The small molecule below binds the protein below.
Small molecule (SMILES): C=C(C)[C@H]1CN[C@H](C(=O)O)[C@H]1CC(=O)O

Binding-site contacts:
Ligand atom CD1 contacts residue TYR61 of chain 1.B at 3.1 Å (hydrophobic).
Ligand atom CG2 contacts residue ASN174 of chain 1.B at 4.1 Å.
Ligand atom OD2 contacts residue GLY141 of chain 1.B at 3.6 Å.
Ligand atom CB contacts residue GLU191 of chain 1.B at 4.1 Å.
Ligand atom CA contacts residue PRO89 of chain 1.B at 4.2 Å (hydrophobic).
Ligand atom CG1 contacts residue THR143 of chain 1.B at 3.4 Å.
Ligand atom C contacts residue ALA91 of chain 1.B at 4.1 Å (hydrophobic).
Ligand atom O contacts residue TYR61 of chain 1.B at 4.0 Å.
Ligand atom C contacts residue ARG96 of chain 1.B at 3.6 Å.
Ligand atom OXT contacts residue GLY141 of chain 1.B at 3.7 Å.
Ligand atom N contacts residue TYR217 of chain 1.B at 4.1 Å.
Ligand atom O contacts residue ALA91 of chain 1.B at 3.0 Å (h-bond).
Ligand atom CD contacts residue TYR61 of chain 1.B at 3.6 Å (hydrophobic).
Ligand atom CB1 contacts residue GLU191 of chain 1.B at 3.8 Å.
Ligand atom O contacts residue PRO89 of chain 1.B at 3.7 Å.
Ligand atom CA contacts residue ALA142 of chain 1.B at 4.3 Å (hydrophobic).
Ligand atom CG contacts residue TYR61 of chain 1.B at 3.6 Å (hydrophobic).
Ligand atom OD2 contacts residue THR143 of chain 1.B at 3.1 Å (h-bond).
Ligand atom CG2 contacts residue TYR61 of chain 1.B at 3.5 Å (hydrophobic).
Ligand atom CD2 contacts residue TYR61 of chain 1.B at 3.4 Å (hydrophobic).
Ligand atom CA contacts residue GLU191 of chain 1.B at 3.1 Å.
Ligand atom CD1 contacts residue GLU13 of chain 1.B at 3.3 Å.
Ligand atom OD2 contacts residue ALA142 of chain 1.B at 3.3 Å (h-bond).
Ligand atom N contacts residue PRO89 of chain 1.B at 2.9 Å (h-bond).
Ligand atom OD2 contacts residue GLU191 of chain 1.B at 4.3 Å.
Ligand atom CD contacts residue GLU191 of chain 1.B at 3.5 Å.
Ligand atom O contacts residue LEU90 of chain 1.B at 3.8 Å.
Ligand atom N contacts residue GLU191 of chain 1.B at 2.8 Å (salt-bridge).
Ligand atom C contacts residue GLU191 of chain 1.B at 4.0 Å.
Ligand atom CD1 contacts residue ASN174 of chain 1.B at 3.4 Å.
Ligand atom OD1 contacts residue THR143 of chain 1.B at 2.7 Å (h-bond).
Ligand atom OXT contacts residue ALA142 of chain 1.B at 3.0 Å (h-bond).
Ligand atom C contacts residue ALA142 of chain 1.B at 3.9 Å (hydrophobic).
Ligand atom OXT contacts residue ARG96 of chain 1.B at 3.0 Å (salt-bridge).
Ligand atom OD1 contacts residue GLU191 of chain 1.B at 3.7 Å.
Ligand atom O contacts residue ARG96 of chain 1.B at 2.9 Å (salt-bridge).
Ligand atom CD contacts residue PRO89 of chain 1.B at 3.1 Å (hydrophobic).
Ligand atom C contacts residue PRO89 of chain 1.B at 4.3 Å (hydrophobic).
Ligand atom CG1 contacts residue GLU191 of chain 1.B at 3.9 Å.
Ligand atom CD2 contacts residue VAL138 of chain 1.B at 3.9 Å (hydrophobic).

Sequence of chain 1.B:
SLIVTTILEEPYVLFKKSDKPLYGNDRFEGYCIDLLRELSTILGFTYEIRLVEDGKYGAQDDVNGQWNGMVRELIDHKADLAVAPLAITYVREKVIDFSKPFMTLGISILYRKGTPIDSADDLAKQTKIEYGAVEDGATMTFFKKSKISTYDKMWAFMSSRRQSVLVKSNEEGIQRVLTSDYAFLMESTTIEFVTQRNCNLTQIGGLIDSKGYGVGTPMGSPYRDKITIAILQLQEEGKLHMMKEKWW